Sequence of chain 41.F:
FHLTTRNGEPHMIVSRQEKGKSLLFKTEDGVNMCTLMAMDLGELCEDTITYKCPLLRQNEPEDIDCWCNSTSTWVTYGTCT

The protein below binds the small molecule below.
Small molecule (SMILES): CC(=O)N[C@@H]1[C@@H](O)[C@H](O)[C@@H](CO)O[C@H]1O

Binding-site contacts:
Ligand atom O4 contacts residue VAL31 of chain 41.F at 3.3 Å.
Ligand atom O6 contacts residue NAG1 of chain 41.DA at 3.0 Å.
Ligand atom C7 contacts residue ASN69 of chain 41.F at 3.8 Å.
Ligand atom O5 contacts residue MET33 of chain 41.F at 4.2 Å.
Ligand atom O4 contacts residue NAG1 of chain 41.DA at 3.0 Å.
Ligand atom C5 contacts residue MET33 of chain 41.F at 3.7 Å (hydrophobic).
Ligand atom C6 contacts residue LEU24 of chain 41.F at 4.5 Å (hydrophobic).
Ligand atom O1 contacts residue VAL31 of chain 41.F at 3.4 Å (h-bond).
Ligand atom C8 contacts residue SER70 of chain 41.F at 3.7 Å.
Ligand atom O1 contacts residue SER70 of chain 41.F at 4.2 Å.
Ligand atom O3 contacts residue NAG1 of chain 41.DA at 2.6 Å (h-bond).
Ligand atom C8 contacts residue ASN69 of chain 41.F at 3.4 Å.
Ligand atom C8 contacts residue ARG57 of chain 41.F at 4.2 Å.
Ligand atom O7 contacts residue ASN69 of chain 41.F at 3.8 Å.
Ligand atom C7 contacts residue SER70 of chain 41.F at 4.4 Å.
Ligand atom C5 contacts residue NAG1 of chain 41.DA at 4.3 Å.
Ligand atom C5 contacts residue VAL31 of chain 41.F at 4.2 Å (hydrophobic).
Ligand atom O1 contacts residue ASN69 of chain 41.F at 2.1 Å (h-bond).
Ligand atom O3 contacts residue VAL31 of chain 41.F at 3.6 Å.
Ligand atom C4 contacts residue NAG1 of chain 41.DA at 3.2 Å.
Ligand atom C3 contacts residue VAL31 of chain 41.F at 3.0 Å (hydrophobic).
Ligand atom C1 contacts residue VAL31 of chain 41.F at 4.3 Å (hydrophobic).
Ligand atom C6 contacts residue ASN69 of chain 41.F at 4.4 Å.
Ligand atom O1 contacts residue MET33 of chain 41.F at 3.9 Å.
Ligand atom C6 contacts residue MET33 of chain 41.F at 3.5 Å (hydrophobic).
Ligand atom O5 contacts residue ASN69 of chain 41.F at 2.8 Å (h-bond).
Ligand atom C2 contacts residue VAL31 of chain 41.F at 4.0 Å (hydrophobic).
Ligand atom N2 contacts residue VAL31 of chain 41.F at 4.0 Å.
Ligand atom C5 contacts residue ASN69 of chain 41.F at 3.7 Å.
Ligand atom C1 contacts residue ASN69 of chain 41.F at 2.7 Å.
Ligand atom C6 contacts residue NAG1 of chain 41.DA at 4.3 Å.
Ligand atom N2 contacts residue ASN69 of chain 41.F at 4.3 Å.
Ligand atom C2 contacts residue ASN69 of chain 41.F at 4.2 Å.
Ligand atom C4 contacts residue VAL31 of chain 41.F at 3.8 Å (hydrophobic).
Ligand atom C3 contacts residue NAG1 of chain 41.DA at 3.7 Å.